Sequence of chain 1.B:
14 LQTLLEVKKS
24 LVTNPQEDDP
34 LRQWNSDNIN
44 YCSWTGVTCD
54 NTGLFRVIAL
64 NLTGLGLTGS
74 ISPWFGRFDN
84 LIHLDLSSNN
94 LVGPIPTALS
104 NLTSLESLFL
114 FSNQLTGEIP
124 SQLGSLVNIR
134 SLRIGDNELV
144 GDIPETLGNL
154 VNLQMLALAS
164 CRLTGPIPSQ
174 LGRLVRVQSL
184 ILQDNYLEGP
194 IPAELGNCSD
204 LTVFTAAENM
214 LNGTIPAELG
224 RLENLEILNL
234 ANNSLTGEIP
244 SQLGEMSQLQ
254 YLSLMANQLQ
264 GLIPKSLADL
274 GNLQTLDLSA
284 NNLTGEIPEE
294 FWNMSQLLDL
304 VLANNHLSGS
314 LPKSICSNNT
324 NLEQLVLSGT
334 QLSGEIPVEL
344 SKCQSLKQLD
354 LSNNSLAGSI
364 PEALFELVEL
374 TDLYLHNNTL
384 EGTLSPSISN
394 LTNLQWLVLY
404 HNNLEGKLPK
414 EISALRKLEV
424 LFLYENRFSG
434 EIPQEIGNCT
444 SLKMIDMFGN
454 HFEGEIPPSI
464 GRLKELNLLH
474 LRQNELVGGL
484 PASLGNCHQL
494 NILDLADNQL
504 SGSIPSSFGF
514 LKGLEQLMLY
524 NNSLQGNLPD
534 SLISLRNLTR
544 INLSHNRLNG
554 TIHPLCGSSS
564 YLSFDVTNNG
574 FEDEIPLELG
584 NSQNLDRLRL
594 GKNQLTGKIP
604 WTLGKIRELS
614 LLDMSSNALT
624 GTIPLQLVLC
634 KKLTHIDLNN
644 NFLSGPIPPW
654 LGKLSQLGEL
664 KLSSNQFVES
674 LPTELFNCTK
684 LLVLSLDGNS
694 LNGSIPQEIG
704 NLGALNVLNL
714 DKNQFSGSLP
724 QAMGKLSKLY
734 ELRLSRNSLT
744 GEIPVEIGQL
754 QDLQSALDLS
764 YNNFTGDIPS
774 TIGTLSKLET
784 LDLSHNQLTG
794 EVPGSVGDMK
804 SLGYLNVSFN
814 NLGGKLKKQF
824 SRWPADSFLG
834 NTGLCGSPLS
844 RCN

The small molecule below binds the protein below.
Small molecule (SMILES): CC(=O)N[C@H]1CO[C@H](CO)[C@@H](O[C@@H]2O[C@H](CO)[C@@H](O)[C@H](O)[C@@H]2O)[C@@H]1O

Binding-site contacts:
Ligand atom C5 contacts residue ASN380 of chain 1.B at 3.6 Å.
Ligand atom N2 contacts residue ASN380 of chain 1.B at 3.1 Å (h-bond).
Ligand atom C7 contacts residue ASN380 of chain 1.B at 3.3 Å.
Ligand atom C3 contacts residue ASN380 of chain 1.B at 3.8 Å.
Ligand atom C8 contacts residue GLU428 of chain 1.B at 4.1 Å.
Ligand atom O5 contacts residue ASN380 of chain 1.B at 2.2 Å (h-bond).
Ligand atom O5 contacts residue ASN356 of chain 1.B at 3.3 Å (h-bond).
Ligand atom C8 contacts residue HIS404 of chain 1.B at 3.7 Å.
Ligand atom O6 contacts residue ASN380 of chain 1.B at 4.4 Å.
Ligand atom O6 contacts residue GLY332 of chain 1.B at 4.2 Å.
Ligand atom C2 contacts residue ASN380 of chain 1.B at 2.6 Å.
Ligand atom C8 contacts residue ASN380 of chain 1.B at 4.0 Å.
Ligand atom C1 contacts residue ASN380 of chain 1.B at 1.4 Å.
Ligand atom C2 contacts residue ASN356 of chain 1.B at 4.2 Å.
Ligand atom O7 contacts residue ASN356 of chain 1.B at 4.0 Å.
Ligand atom C1 contacts residue ASN356 of chain 1.B at 3.5 Å.
Ligand atom O7 contacts residue ASN380 of chain 1.B at 3.0 Å (h-bond).
Ligand atom C4 contacts residue ASN380 of chain 1.B at 4.2 Å.
Ligand atom O6 contacts residue ASN356 of chain 1.B at 3.0 Å (h-bond).
Ligand atom C6 contacts residue ASN356 of chain 1.B at 4.2 Å.
Ligand atom O7 contacts residue TYR403 of chain 1.B at 4.3 Å.